Sequence of chain 1.D:
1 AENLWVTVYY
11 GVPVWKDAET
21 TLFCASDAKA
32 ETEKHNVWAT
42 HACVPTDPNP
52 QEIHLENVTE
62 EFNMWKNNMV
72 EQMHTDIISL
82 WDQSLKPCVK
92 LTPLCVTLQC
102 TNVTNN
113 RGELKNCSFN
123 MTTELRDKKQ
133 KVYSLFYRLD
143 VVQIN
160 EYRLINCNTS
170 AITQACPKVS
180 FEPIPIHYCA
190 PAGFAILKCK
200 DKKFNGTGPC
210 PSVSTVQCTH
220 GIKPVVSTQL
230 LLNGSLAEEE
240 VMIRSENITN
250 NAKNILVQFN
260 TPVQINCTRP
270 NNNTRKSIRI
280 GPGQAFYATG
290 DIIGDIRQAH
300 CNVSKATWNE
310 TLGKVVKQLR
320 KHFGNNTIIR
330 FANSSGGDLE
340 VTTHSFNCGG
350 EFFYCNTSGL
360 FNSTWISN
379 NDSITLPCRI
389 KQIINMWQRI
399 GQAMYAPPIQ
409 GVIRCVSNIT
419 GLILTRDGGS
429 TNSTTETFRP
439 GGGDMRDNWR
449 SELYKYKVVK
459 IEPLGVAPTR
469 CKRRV

Binding-site contacts:
Ligand atom C3 contacts residue ASN246 of chain 1.D at 3.8 Å.
Ligand atom O7 contacts residue ASN246 of chain 1.D at 4.1 Å.
Ligand atom C1 contacts residue ASN246 of chain 1.D at 1.4 Å.
Ligand atom O6 contacts residue ASN249 of chain 1.D at 3.3 Å.
Ligand atom C4 contacts residue ASN246 of chain 1.D at 4.2 Å.
Ligand atom C8 contacts residue THR248 of chain 1.D at 3.3 Å.
Ligand atom O5 contacts residue ASN249 of chain 1.D at 3.3 Å.
Ligand atom C2 contacts residue THR248 of chain 1.D at 4.4 Å.
Ligand atom O5 contacts residue THR248 of chain 1.D at 3.6 Å (h-bond).
Ligand atom C5 contacts residue ASN249 of chain 1.D at 4.5 Å.
Ligand atom C1 contacts residue ASN249 of chain 1.D at 3.8 Å.
Ligand atom C6 contacts residue THR248 of chain 1.D at 4.2 Å.
Ligand atom C5 contacts residue ASN246 of chain 1.D at 3.7 Å.
Ligand atom C1 contacts residue THR248 of chain 1.D at 3.3 Å.
Ligand atom O5 contacts residue ASN246 of chain 1.D at 2.4 Å (h-bond).
Ligand atom C7 contacts residue ASN246 of chain 1.D at 3.5 Å.
Ligand atom C8 contacts residue ASN246 of chain 1.D at 3.2 Å.
Ligand atom C2 contacts residue ASN246 of chain 1.D at 2.5 Å.
Ligand atom O6 contacts residue THR248 of chain 1.D at 4.2 Å.
Ligand atom N2 contacts residue ASN246 of chain 1.D at 2.9 Å (h-bond).
Ligand atom C5 contacts residue THR248 of chain 1.D at 3.8 Å.
Ligand atom C7 contacts residue THR248 of chain 1.D at 4.5 Å.
Ligand atom C6 contacts residue ASN249 of chain 1.D at 4.5 Å.

This protein binds this small molecule.
Small molecule (SMILES): CC(=O)N[C@@H]1[C@@H](O)[C@H](O)[C@@H](CO)O[C@H]1O